Sequence of chain 1.B:
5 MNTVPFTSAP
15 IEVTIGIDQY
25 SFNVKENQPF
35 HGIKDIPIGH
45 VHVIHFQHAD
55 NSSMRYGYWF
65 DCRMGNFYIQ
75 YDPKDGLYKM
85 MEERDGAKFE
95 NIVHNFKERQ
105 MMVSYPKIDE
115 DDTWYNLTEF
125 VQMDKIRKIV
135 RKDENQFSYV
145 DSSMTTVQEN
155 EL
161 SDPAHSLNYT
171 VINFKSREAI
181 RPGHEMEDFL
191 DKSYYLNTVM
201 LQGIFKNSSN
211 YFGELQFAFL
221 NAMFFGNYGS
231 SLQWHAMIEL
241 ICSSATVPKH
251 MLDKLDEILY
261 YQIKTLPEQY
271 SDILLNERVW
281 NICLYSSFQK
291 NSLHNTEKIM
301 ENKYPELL

Binding-site contacts:
Ligand atom C5 contacts residue GLN74 of chain 1.B at 4.4 Å.
Ligand atom C2 contacts residue ILE96 of chain 1.B at 4.5 Å (hydrophobic).
Ligand atom O1 contacts residue PHE100 of chain 1.B at 3.8 Å.
Ligand atom O3 contacts residue ILE96 of chain 1.B at 4.4 Å.
Ligand atom C9 contacts residue GLU87 of chain 1.B at 3.9 Å.
Ligand atom C6 contacts residue LYS92 of chain 1.B at 4.3 Å.
Ligand atom C8 contacts residue TYR72 of chain 1.B at 3.4 Å (hydrophobic).
Ligand atom O2 contacts residue PRO9 of chain 1.B at 4.0 Å.
Ligand atom S contacts residue GLU87 of chain 1.B at 4.0 Å.
Ligand atom C9 contacts residue LYS92 of chain 1.B at 3.9 Å.
Ligand atom S contacts residue TYR72 of chain 1.B at 4.0 Å.
Ligand atom C8 contacts residue LYS92 of chain 1.B at 4.3 Å.
Ligand atom O2 contacts residue TYR72 of chain 1.B at 3.2 Å.
Ligand atom C3 contacts residue PHE100 of chain 1.B at 3.8 Å (hydrophobic).
Ligand atom C2 contacts residue PHE100 of chain 1.B at 4.3 Å (hydrophobic).
Ligand atom O contacts residue THR11 of chain 1.B at 3.8 Å.
Ligand atom C6 contacts residue TYR72 of chain 1.B at 4.3 Å (hydrophobic).
Ligand atom O3 contacts residue LYS92 of chain 1.B at 3.8 Å.
Ligand atom C1 contacts residue ILE96 of chain 1.B at 4.2 Å (hydrophobic).
Ligand atom O2 contacts residue PHE93 of chain 1.B at 3.3 Å.
Ligand atom C6 contacts residue THR11 of chain 1.B at 4.4 Å.
Ligand atom C4 contacts residue THR11 of chain 1.B at 3.5 Å.
Ligand atom C9 contacts residue TYR72 of chain 1.B at 3.4 Å (hydrophobic).
Ligand atom C3 contacts residue THR11 of chain 1.B at 4.1 Å.
Ligand atom C8 contacts residue GLU87 of chain 1.B at 3.2 Å.
Ligand atom O3 contacts residue PHE93 of chain 1.B at 3.8 Å.
Ligand atom O3 contacts residue GLU87 of chain 1.B at 3.8 Å.
Ligand atom C5 contacts residue THR11 of chain 1.B at 3.2 Å.
Ligand atom O1 contacts residue THR11 of chain 1.B at 3.9 Å.
Ligand atom S contacts residue PHE93 of chain 1.B at 4.2 Å.
Ligand atom C7 contacts residue ILE96 of chain 1.B at 4.2 Å (hydrophobic).
Ligand atom O2 contacts residue GLU87 of chain 1.B at 3.8 Å.
Ligand atom C5 contacts residue TYR72 of chain 1.B at 4.4 Å (hydrophobic).
Ligand atom O1 contacts residue ILE96 of chain 1.B at 3.8 Å.
Ligand atom C7 contacts residue TYR72 of chain 1.B at 4.0 Å (hydrophobic).

A small-molecule ligand and the protein it binds are described below.
Small molecule (SMILES): CC(C)COC(=O)C[C@@H]1C=CS(=O)(=O)C1